Binding-site contacts:
Ligand atom N2 contacts residue ASN704 of chain 1.D at 2.9 Å (h-bond).
Ligand atom C3 contacts residue ASN704 of chain 1.D at 3.8 Å.
Ligand atom C3 contacts residue LEU909 of chain 1.D at 4.3 Å (hydrophobic).
Ligand atom C4 contacts residue ASN704 of chain 1.D at 4.2 Å.
Ligand atom C2 contacts residue ASN704 of chain 1.D at 2.4 Å.
Ligand atom O7 contacts residue ASN704 of chain 1.D at 3.9 Å.
Ligand atom O5 contacts residue ASN704 of chain 1.D at 2.4 Å (h-bond).
Ligand atom C1 contacts residue GLN1058 of chain 1.D at 3.9 Å.
Ligand atom O5 contacts residue GLN1058 of chain 1.D at 3.3 Å (h-bond).
Ligand atom C5 contacts residue ASN704 of chain 1.D at 3.7 Å.
Ligand atom C1 contacts residue ASN704 of chain 1.D at 1.4 Å.
Ligand atom C7 contacts residue ASN704 of chain 1.D at 3.6 Å.

Sequence of chain 1.D:
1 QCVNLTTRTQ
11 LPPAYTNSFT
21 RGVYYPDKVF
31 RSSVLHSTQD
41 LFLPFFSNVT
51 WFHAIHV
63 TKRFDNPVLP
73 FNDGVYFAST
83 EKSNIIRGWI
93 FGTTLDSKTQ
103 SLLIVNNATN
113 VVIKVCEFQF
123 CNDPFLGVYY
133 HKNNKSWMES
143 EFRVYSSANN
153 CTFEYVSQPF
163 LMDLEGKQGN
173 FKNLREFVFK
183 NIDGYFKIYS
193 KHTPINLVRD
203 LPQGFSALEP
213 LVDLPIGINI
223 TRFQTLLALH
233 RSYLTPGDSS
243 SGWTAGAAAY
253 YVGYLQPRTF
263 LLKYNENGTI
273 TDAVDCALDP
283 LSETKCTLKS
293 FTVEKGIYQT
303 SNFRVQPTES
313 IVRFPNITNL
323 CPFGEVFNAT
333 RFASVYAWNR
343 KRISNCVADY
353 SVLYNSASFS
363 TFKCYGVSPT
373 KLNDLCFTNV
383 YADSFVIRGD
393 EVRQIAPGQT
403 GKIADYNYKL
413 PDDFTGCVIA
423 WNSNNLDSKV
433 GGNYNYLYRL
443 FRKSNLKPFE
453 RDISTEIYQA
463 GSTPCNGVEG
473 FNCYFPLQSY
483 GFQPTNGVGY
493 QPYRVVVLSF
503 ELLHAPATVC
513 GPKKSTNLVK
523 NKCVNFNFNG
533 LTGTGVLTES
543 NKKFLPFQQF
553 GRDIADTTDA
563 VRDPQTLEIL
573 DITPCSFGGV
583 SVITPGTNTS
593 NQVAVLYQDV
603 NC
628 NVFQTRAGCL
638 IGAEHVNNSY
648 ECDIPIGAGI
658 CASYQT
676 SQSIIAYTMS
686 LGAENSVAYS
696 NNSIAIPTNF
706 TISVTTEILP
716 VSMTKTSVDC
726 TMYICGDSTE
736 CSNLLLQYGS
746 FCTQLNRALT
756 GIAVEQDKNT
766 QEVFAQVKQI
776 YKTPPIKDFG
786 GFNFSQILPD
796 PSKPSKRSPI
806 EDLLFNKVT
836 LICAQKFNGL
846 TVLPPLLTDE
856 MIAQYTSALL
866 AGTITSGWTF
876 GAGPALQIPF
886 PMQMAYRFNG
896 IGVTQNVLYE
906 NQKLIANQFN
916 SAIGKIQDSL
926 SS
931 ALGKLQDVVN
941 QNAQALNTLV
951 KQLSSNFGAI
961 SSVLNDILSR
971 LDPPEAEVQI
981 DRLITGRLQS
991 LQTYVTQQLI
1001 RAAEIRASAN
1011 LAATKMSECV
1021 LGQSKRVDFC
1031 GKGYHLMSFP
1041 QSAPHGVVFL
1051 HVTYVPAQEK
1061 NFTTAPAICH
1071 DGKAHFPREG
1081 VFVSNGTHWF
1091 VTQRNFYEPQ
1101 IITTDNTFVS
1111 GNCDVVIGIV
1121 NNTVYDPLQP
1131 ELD

This small molecule binds to this protein.
Small molecule (SMILES): CC(=O)N[C@@H]1[C@@H](O)[C@H](O)[C@@H](CO)O[C@H]1O